This small molecule binds to this protein.
Small molecule (SMILES): CCO/N=C/c1ccc(OCC[C@@H](C)CCN2CCN(c3ccncc3)C2=O)cc1

Sequence of chain 2.A:
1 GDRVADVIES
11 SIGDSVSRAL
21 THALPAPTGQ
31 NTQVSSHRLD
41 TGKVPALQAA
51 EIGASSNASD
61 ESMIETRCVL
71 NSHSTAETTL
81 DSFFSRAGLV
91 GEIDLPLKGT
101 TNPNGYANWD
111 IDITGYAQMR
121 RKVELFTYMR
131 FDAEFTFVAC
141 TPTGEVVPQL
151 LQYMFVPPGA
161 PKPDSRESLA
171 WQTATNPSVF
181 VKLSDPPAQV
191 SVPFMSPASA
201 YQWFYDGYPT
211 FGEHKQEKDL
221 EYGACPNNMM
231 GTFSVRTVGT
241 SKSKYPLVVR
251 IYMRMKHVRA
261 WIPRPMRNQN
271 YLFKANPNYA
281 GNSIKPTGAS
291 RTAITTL

Sequence of chain 2.C:
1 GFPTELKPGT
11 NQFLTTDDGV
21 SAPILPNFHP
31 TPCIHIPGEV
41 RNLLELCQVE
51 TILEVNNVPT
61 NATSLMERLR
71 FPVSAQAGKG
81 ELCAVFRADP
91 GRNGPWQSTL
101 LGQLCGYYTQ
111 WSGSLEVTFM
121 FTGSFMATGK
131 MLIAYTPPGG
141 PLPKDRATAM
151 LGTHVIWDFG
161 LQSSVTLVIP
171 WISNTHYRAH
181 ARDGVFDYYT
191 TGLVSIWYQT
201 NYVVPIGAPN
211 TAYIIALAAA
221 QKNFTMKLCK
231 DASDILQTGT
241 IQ

Binding-site contacts:
Ligand atom CAI contacts residue PHE135 of chain 2.A at 3.7 Å (hydrophobic).
Ligand atom OAW contacts residue MET195 of chain 2.A at 3.2 Å.
Ligand atom OAC contacts residue TRP203 of chain 2.A at 3.9 Å.
Ligand atom CAJ contacts residue ILE24 of chain 2.C at 3.9 Å (hydrophobic).
Ligand atom CAE contacts residue GLN202 of chain 2.A at 3.4 Å.
Ligand atom CAS contacts residue TYR201 of chain 2.A at 3.6 Å (hydrophobic).
Ligand atom CAO contacts residue ILE111 of chain 2.A at 3.8 Å (hydrophobic).
Ligand atom CAM contacts residue PHE155 of chain 2.A at 3.8 Å (hydrophobic).
Ligand atom CAK contacts residue PHE135 of chain 2.A at 3.7 Å (hydrophobic).
Ligand atom CAH contacts residue THR114 of chain 2.A at 3.8 Å.
Ligand atom CAD contacts residue PHE137 of chain 2.A at 3.8 Å (hydrophobic).
Ligand atom CAF contacts residue ASP112 of chain 2.A at 3.6 Å.
Ligand atom OAC contacts residue ILE113 of chain 2.A at 3.3 Å (h-bond).
Ligand atom CAA contacts residue TYR153 of chain 2.A at 3.9 Å (hydrophobic).
Ligand atom CAG contacts residue TRP203 of chain 2.A at 3.7 Å (hydrophobic).
Ligand atom NBD contacts residue ASN228 of chain 2.A at 3.9 Å.
Ligand atom CAN contacts residue ILE111 of chain 2.A at 3.6 Å (hydrophobic).
Ligand atom CAE contacts residue ASN228 of chain 2.A at 3.4 Å.
Ligand atom NBD contacts residue TRP203 of chain 2.A at 3.2 Å.
Ligand atom CAG contacts residue GLN202 of chain 2.A at 3.4 Å.
Ligand atom CAF contacts residue THR114 of chain 2.A at 3.6 Å.
Ligand atom CAS contacts residue ASN228 of chain 2.A at 3.8 Å.
Ligand atom CAX contacts residue TRP203 of chain 2.A at 3.5 Å (hydrophobic).
Ligand atom CAA contacts residue SER178 of chain 2.A at 3.5 Å.
Ligand atom CAM contacts residue PRO177 of chain 2.A at 3.7 Å (hydrophobic).
Ligand atom CAS contacts residue TRP203 of chain 2.A at 3.4 Å (hydrophobic).
Ligand atom CAH contacts residue ASP112 of chain 2.A at 3.4 Å.
Ligand atom CAA contacts residue VAL179 of chain 2.A at 3.4 Å (hydrophobic).
Ligand atom CBA contacts residue TRP203 of chain 2.A at 3.5 Å (hydrophobic).
Ligand atom CAL contacts residue PHE155 of chain 2.A at 3.7 Å (hydrophobic).
Ligand atom CAI contacts residue VAL192 of chain 2.A at 3.8 Å (hydrophobic).
Ligand atom CAA contacts residue PRO177 of chain 2.A at 3.2 Å (hydrophobic).
Ligand atom NAT contacts residue PHE155 of chain 2.A at 3.9 Å.
Ligand atom OAC contacts residue ASP112 of chain 2.A at 3.7 Å.
Ligand atom CAN contacts residue PHE135 of chain 2.A at 3.7 Å (hydrophobic).
Ligand atom CAJ contacts residue PHE155 of chain 2.A at 3.7 Å (hydrophobic).
Ligand atom NBC contacts residue TRP203 of chain 2.A at 3.8 Å.
Ligand atom CAR contacts residue TYR201 of chain 2.A at 3.4 Å (hydrophobic).
Ligand atom CAG contacts residue ASN228 of chain 2.A at 3.2 Å.
Ligand atom CBA contacts residue ASN228 of chain 2.A at 3.7 Å.